A small-molecule ligand and the protein it binds are described below.
Small molecule (SMILES): CCCCCC(=O)CC(=O)N[C@H]1CCOC1=O

Binding-site contacts:
Ligand atom C28 contacts residue PHE59 of chain 1.C at 3.6 Å (hydrophobic).
Ligand atom C1 contacts residue TYR63 of chain 1.C at 3.7 Å (hydrophobic).
Ligand atom C2 contacts residue TYR63 of chain 1.C at 3.8 Å (hydrophobic).
Ligand atom O36 contacts residue ASP80 of chain 1.C at 3.5 Å (salt-bridge).
Ligand atom C25 contacts residue PHE59 of chain 1.C at 4.1 Å (hydrophobic).
Ligand atom N11 contacts residue TYR63 of chain 1.C at 4.1 Å.
Ligand atom C1 contacts residue ASP80 of chain 1.C at 4.0 Å.
Ligand atom O35 contacts residue TRP95 of chain 1.C at 3.6 Å.
Ligand atom O35 contacts residue TYR63 of chain 1.C at 2.5 Å (h-bond).
Ligand atom C22 contacts residue TYR71 of chain 1.C at 3.9 Å (hydrophobic).
Ligand atom C5 contacts residue VAL82 of chain 1.C at 3.8 Å (hydrophobic).
Ligand atom O35 contacts residue SER43 of chain 1.C at 3.9 Å.
Ligand atom O36 contacts residue TYR71 of chain 1.C at 3.8 Å.
Ligand atom C2 contacts residue TRP67 of chain 1.C at 3.9 Å (hydrophobic).
Ligand atom C1 contacts residue TRP95 of chain 1.C at 3.4 Å (hydrophobic).
Ligand atom O3 contacts residue LEU106 of chain 1.C at 3.7 Å.
Ligand atom C2 contacts residue TYR71 of chain 1.C at 4.1 Å (hydrophobic).
Ligand atom O36 contacts residue LEU83 of chain 1.C at 3.2 Å.
Ligand atom C13 contacts residue TYR63 of chain 1.C at 3.5 Å (hydrophobic).
Ligand atom N11 contacts residue ASP80 of chain 1.C at 3.5 Å (salt-bridge).
Ligand atom O3 contacts residue TRP67 of chain 1.C at 3.8 Å.
Ligand atom C4 contacts residue LEU106 of chain 1.C at 3.9 Å (hydrophobic).
Ligand atom C22 contacts residue PHE59 of chain 1.C at 4.0 Å (hydrophobic).
Ligand atom C13 contacts residue SER134 of chain 1.C at 3.5 Å.
Ligand atom O10 contacts residue TYR71 of chain 1.C at 4.0 Å.
Ligand atom C14 contacts residue SER134 of chain 1.C at 3.3 Å.
Ligand atom C15 contacts residue ASP80 of chain 1.C at 4.0 Å.
Ligand atom C19 contacts residue SER43 of chain 1.C at 3.7 Å.
Ligand atom C18 contacts residue SER43 of chain 1.C at 3.9 Å.
Ligand atom O35 contacts residue SER134 of chain 1.C at 3.1 Å.
Ligand atom C5 contacts residue TRP95 of chain 1.C at 3.9 Å (hydrophobic).
Ligand atom C18 contacts residue TYR71 of chain 1.C at 4.0 Å (hydrophobic).
Ligand atom C5 contacts residue ASP80 of chain 1.C at 3.5 Å.
Ligand atom C14 contacts residue SER43 of chain 1.C at 3.6 Å.
Ligand atom O10 contacts residue TYR63 of chain 1.C at 3.3 Å.
Ligand atom C15 contacts residue SER43 of chain 1.C at 4.1 Å.
Ligand atom O10 contacts residue TRP67 of chain 1.C at 3.2 Å (h-bond).
Ligand atom C25 contacts residue TYR71 of chain 1.C at 4.0 Å (hydrophobic).
Ligand atom C28 contacts residue VAL68 of chain 1.C at 4.0 Å (hydrophobic).
Ligand atom C28 contacts residue TYR71 of chain 1.C at 3.7 Å (hydrophobic).

Sequence of chain 1.C:
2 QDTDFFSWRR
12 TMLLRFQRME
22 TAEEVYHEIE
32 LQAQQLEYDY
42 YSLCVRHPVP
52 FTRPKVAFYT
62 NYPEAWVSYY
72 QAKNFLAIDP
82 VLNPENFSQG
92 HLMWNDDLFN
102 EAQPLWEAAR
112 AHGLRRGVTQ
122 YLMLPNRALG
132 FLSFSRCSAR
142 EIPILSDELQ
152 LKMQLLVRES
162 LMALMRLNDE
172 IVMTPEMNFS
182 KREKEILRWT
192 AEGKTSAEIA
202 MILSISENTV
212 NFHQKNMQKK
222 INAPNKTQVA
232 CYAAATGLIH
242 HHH